Sequence of chain 1.A:
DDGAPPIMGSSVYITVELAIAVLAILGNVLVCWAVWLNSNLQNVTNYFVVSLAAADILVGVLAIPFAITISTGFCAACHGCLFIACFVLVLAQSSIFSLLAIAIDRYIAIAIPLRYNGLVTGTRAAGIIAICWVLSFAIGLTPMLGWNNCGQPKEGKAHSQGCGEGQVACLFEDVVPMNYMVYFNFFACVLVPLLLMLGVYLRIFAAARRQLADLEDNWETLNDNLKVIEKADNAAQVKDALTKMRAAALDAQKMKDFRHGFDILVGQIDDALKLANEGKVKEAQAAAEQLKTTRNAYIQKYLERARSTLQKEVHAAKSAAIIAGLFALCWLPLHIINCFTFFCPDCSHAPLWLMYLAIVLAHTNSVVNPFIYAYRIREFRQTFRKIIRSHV

Binding-site contacts:
Ligand atom C26 contacts residue OLA1 of chain 1.X at 4.0 Å.
Ligand atom C2 contacts residue PHE363 of chain 1.A at 3.6 Å (hydrophobic).
Ligand atom C21 contacts residue OLB1 of chain 1.FA at 4.0 Å.
Ligand atom C7 contacts residue PHE360 of chain 1.A at 3.8 Å (hydrophobic).
Ligand atom C23 contacts residue PHE191 of chain 1.A at 4.3 Å (hydrophobic).
Ligand atom C5 contacts residue PHE360 of chain 1.A at 3.8 Å (hydrophobic).
Ligand atom C27 contacts residue LEU352 of chain 1.A at 3.9 Å (hydrophobic).
Ligand atom C19 contacts residue PHE360 of chain 1.A at 3.8 Å (hydrophobic).
Ligand atom C11 contacts residue OLB1 of chain 1.FA at 4.4 Å.
Ligand atom C8 contacts residue PHE360 of chain 1.A at 4.1 Å (hydrophobic).
Ligand atom C2 contacts residue CYS364 of chain 1.A at 4.5 Å (hydrophobic).
Ligand atom C21 contacts residue PHE191 of chain 1.A at 4.0 Å (hydrophobic).
Ligand atom C2 contacts residue OLB1 of chain 1.FA at 4.0 Å.
Ligand atom C18 contacts residue ILE356 of chain 1.A at 4.0 Å (hydrophobic).
Ligand atom C6 contacts residue PHE360 of chain 1.A at 3.5 Å (hydrophobic).
Ligand atom C19 contacts residue CYS359 of chain 1.A at 3.7 Å (hydrophobic).
Ligand atom C18 contacts residue CYS359 of chain 1.A at 3.7 Å (hydrophobic).
Ligand atom O1 contacts residue PHE363 of chain 1.A at 4.5 Å.
Ligand atom C3 contacts residue CYS364 of chain 1.A at 4.5 Å (hydrophobic).
Ligand atom C12 contacts residue CYS359 of chain 1.A at 4.5 Å (hydrophobic).
Ligand atom C11 contacts residue CYS359 of chain 1.A at 4.2 Å (hydrophobic).
Ligand atom C1 contacts residue OLB1 of chain 1.FA at 4.0 Å.
Ligand atom C21 contacts residue PHE192 of chain 1.A at 4.2 Å (hydrophobic).
Ligand atom C19 contacts residue PHE363 of chain 1.A at 4.1 Å (hydrophobic).
Ligand atom C24 contacts residue LEU196 of chain 1.A at 3.9 Å (hydrophobic).
Ligand atom C1 contacts residue PHE363 of chain 1.A at 3.8 Å (hydrophobic).
Ligand atom C4 contacts residue PHE360 of chain 1.A at 3.8 Å (hydrophobic).
Ligand atom C27 contacts residue OLA1 of chain 1.X at 4.4 Å.
Ligand atom C11 contacts residue PHE363 of chain 1.A at 4.1 Å (hydrophobic).
Ligand atom C23 contacts residue LEU196 of chain 1.A at 4.4 Å (hydrophobic).
Ligand atom C12 contacts residue OLB1 of chain 1.FA at 3.8 Å.
Ligand atom O1 contacts residue CYS364 of chain 1.A at 3.7 Å.

A protein and the small-molecule ligand that binds it are described below.
Small molecule (SMILES): CC(C)CCC[C@@H](C)[C@H]1CC[C@H]2[C@@H]3CC=C4C[C@@H](O)CC[C@]4(C)[C@H]3CC[C@]12C